Sequence of chain 1.A:
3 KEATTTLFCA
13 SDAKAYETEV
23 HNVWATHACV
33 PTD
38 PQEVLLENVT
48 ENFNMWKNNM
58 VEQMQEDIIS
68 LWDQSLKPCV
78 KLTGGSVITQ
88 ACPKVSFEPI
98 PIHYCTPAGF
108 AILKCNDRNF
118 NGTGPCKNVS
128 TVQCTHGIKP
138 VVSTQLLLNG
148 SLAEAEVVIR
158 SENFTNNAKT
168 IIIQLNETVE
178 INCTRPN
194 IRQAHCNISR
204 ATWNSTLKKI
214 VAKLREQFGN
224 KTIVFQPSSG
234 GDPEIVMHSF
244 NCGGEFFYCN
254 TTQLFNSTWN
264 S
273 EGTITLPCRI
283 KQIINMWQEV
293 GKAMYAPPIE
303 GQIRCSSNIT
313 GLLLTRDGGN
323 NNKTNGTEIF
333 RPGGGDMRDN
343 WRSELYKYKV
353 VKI

Binding-site contacts:
Ligand atom C4 contacts residue SER308 of chain 1.A at 4.0 Å.
Ligand atom C7 contacts residue VAL138 of chain 1.A at 4.2 Å (hydrophobic).
Ligand atom C4 contacts residue ASN146 of chain 1.A at 4.2 Å.
Ligand atom C2 contacts residue GLU95 of chain 1.A at 4.0 Å.
Ligand atom O7 contacts residue ASN146 of chain 1.A at 4.0 Å.
Ligand atom C5 contacts residue ASN146 of chain 1.A at 3.6 Å.
Ligand atom C6 contacts residue SER308 of chain 1.A at 4.2 Å.
Ligand atom C3 contacts residue SER309 of chain 1.A at 3.6 Å.
Ligand atom C4 contacts residue GLU95 of chain 1.A at 3.4 Å.
Ligand atom C8 contacts residue SER309 of chain 1.A at 4.1 Å.
Ligand atom C2 contacts residue ASN146 of chain 1.A at 2.5 Å.
Ligand atom O5 contacts residue LYS136 of chain 1.A at 3.8 Å.
Ligand atom O4 contacts residue GLU95 of chain 1.A at 3.7 Å.
Ligand atom O5 contacts residue ASN146 of chain 1.A at 2.3 Å (h-bond).
Ligand atom O5 contacts residue SER308 of chain 1.A at 4.0 Å.
Ligand atom C3 contacts residue CYS307 of chain 1.A at 4.1 Å (hydrophobic).
Ligand atom C1 contacts residue SER308 of chain 1.A at 4.1 Å.
Ligand atom O4 contacts residue SER308 of chain 1.A at 4.1 Å.
Ligand atom O7 contacts residue PRO96 of chain 1.A at 3.6 Å.
Ligand atom O7 contacts residue GLU95 of chain 1.A at 4.2 Å.
Ligand atom C7 contacts residue SER309 of chain 1.A at 3.9 Å.
Ligand atom O6 contacts residue LYS136 of chain 1.A at 3.0 Å (salt-bridge).
Ligand atom C3 contacts residue GLU95 of chain 1.A at 3.4 Å.
Ligand atom O3 contacts residue CYS307 of chain 1.A at 3.2 Å (h-bond).
Ligand atom N2 contacts residue ASN146 of chain 1.A at 3.0 Å (h-bond).
Ligand atom C8 contacts residue ASN244 of chain 1.A at 3.5 Å.
Ligand atom N2 contacts residue SER309 of chain 1.A at 2.8 Å (h-bond).
Ligand atom C3 contacts residue SER308 of chain 1.A at 4.0 Å.
Ligand atom C3 contacts residue ASN146 of chain 1.A at 3.8 Å.
Ligand atom C5 contacts residue SER308 of chain 1.A at 3.3 Å.
Ligand atom O7 contacts residue ASN244 of chain 1.A at 4.0 Å.
Ligand atom C1 contacts residue SER309 of chain 1.A at 3.4 Å.
Ligand atom C7 contacts residue ASN146 of chain 1.A at 3.7 Å.
Ligand atom C2 contacts residue SER309 of chain 1.A at 3.4 Å.
Ligand atom C1 contacts residue ASN146 of chain 1.A at 1.4 Å.
Ligand atom O7 contacts residue VAL138 of chain 1.A at 4.2 Å.
Ligand atom C8 contacts residue LEU145 of chain 1.A at 3.8 Å (hydrophobic).
Ligand atom C7 contacts residue ASN244 of chain 1.A at 4.0 Å.
Ligand atom C8 contacts residue VAL138 of chain 1.A at 3.8 Å (hydrophobic).
Ligand atom O3 contacts residue GLU95 of chain 1.A at 2.5 Å (salt-bridge).

The small molecule below binds the protein below.
Small molecule (SMILES): CC(=O)N[C@@H]1[C@@H](O)[C@H](O)[C@@H](CO)O[C@H]1O